The protein below binds the small molecule below.
Small molecule (SMILES): CC(=O)N[C@H]1[C@H](O[C@H]2[C@H](O)[C@@H](NC(C)=O)CO[C@@H]2CO[C@@H]2O[C@@H](C)[C@@H](O)[C@@H](O)[C@@H]2O)O[C@H](CO)[C@@H](O[C@H]2O[C@H](CO[C@H]3O[C@H](CO)[C@@H](O)[C@H](O)[C@@H]3O)[C@@H](O)[C@H](O[C@H]3O[C@H](CO)[C@@H](O)[C@H](O)[C@@H]3O)[C@@H]2O)[C@@H]1O

Binding-site contacts:
Ligand atom C4 contacts residue ASP81 of chain 3.A at 4.2 Å.
Ligand atom C8 contacts residue SER60 of chain 3.D at 4.4 Å.
Ligand atom C5 contacts residue ASN58 of chain 3.D at 3.5 Å.
Ligand atom O2 contacts residue ASP81 of chain 3.A at 4.2 Å.
Ligand atom C2 contacts residue ASN58 of chain 3.D at 2.4 Å.
Ligand atom C4 contacts residue ASN58 of chain 3.D at 4.2 Å.
Ligand atom C3 contacts residue ASP81 of chain 3.A at 3.8 Å.
Ligand atom O7 contacts residue ASN58 of chain 3.D at 3.9 Å.
Ligand atom O5 contacts residue ASN58 of chain 3.D at 2.3 Å (h-bond).
Ligand atom N2 contacts residue ASN58 of chain 3.D at 2.7 Å (h-bond).
Ligand atom C7 contacts residue ASN58 of chain 3.D at 3.7 Å.
Ligand atom C3 contacts residue ASN58 of chain 3.D at 3.6 Å.
Ligand atom O4 contacts residue ASP81 of chain 3.A at 3.5 Å (salt-bridge).
Ligand atom C2 contacts residue ASP81 of chain 3.A at 3.5 Å.
Ligand atom O3 contacts residue ASP81 of chain 3.A at 3.2 Å (salt-bridge).
Ligand atom C1 contacts residue ASN58 of chain 3.D at 1.4 Å.
Ligand atom C1 contacts residue SER60 of chain 3.D at 4.5 Å.
Ligand atom C1 contacts residue SER60 of chain 3.D at 4.0 Å.

Sequence of chain 3.A:
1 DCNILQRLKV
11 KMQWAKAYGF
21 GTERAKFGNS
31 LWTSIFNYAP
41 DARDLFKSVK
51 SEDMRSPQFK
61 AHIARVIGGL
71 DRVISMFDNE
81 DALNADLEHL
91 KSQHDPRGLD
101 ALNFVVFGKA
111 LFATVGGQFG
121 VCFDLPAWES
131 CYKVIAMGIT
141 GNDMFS

Sequence of chain 3.D:
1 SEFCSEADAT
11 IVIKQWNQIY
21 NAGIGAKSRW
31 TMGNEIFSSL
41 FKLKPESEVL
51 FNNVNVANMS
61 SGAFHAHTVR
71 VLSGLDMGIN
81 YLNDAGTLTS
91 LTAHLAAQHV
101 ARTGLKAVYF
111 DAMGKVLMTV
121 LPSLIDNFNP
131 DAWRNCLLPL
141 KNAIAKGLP